Binding-site contacts:
Ligand atom O3 contacts residue SER674 of chain 1.A at 3.0 Å (h-bond).
Ligand atom CAU contacts residue ASN282 of chain 1.A at 3.3 Å.
Ligand atom OAY contacts residue GLU88 of chain 1.A at 2.9 Å (salt-bridge).
Ligand atom CAQ contacts residue ASN284 of chain 1.A at 3.5 Å.
Ligand atom NAL contacts residue ASN284 of chain 1.A at 3.5 Å (h-bond).
Ligand atom OAZ contacts residue ASN133 of chain 1.A at 3.4 Å.
Ligand atom O3 contacts residue ALA673 of chain 1.A at 3.2 Å (h-bond).
Ligand atom CAT contacts residue ASN282 of chain 1.A at 2.8 Å.
Ligand atom O4 contacts residue ASN484 of chain 1.A at 3.5 Å (h-bond).
Ligand atom CAT contacts residue GLU88 of chain 1.A at 3.5 Å.
Ligand atom OAY contacts residue LEU136 of chain 1.A at 3.3 Å.
Ligand atom SAO contacts residue ASN284 of chain 1.A at 3.6 Å (h-bond).
Ligand atom NAN contacts residue ASN284 of chain 1.A at 3.5 Å (h-bond).
Ligand atom O2 contacts residue GLU672 of chain 1.A at 3.2 Å (salt-bridge).
Ligand atom SAO contacts residue LEU136 of chain 1.A at 3.5 Å (h-bond).
Ligand atom NAL contacts residue HIS377 of chain 1.A at 3.5 Å (h-bond).
Ligand atom O2 contacts residue ASN284 of chain 1.A at 3.0 Å (h-bond).
Ligand atom C6 contacts residue ASN484 of chain 1.A at 3.4 Å.
Ligand atom O6 contacts residue HIS377 of chain 1.A at 2.7 Å (h-bond).
Ligand atom CAV contacts residue PHE285 of chain 1.A at 3.0 Å (hydrophobic).
Ligand atom NAX contacts residue ASN282 of chain 1.A at 3.6 Å.
Ligand atom O3 contacts residue GLU672 of chain 1.A at 2.7 Å (salt-bridge).
Ligand atom O2 contacts residue TYR573 of chain 1.A at 3.2 Å (h-bond).
Ligand atom CAW contacts residue HIS341 of chain 1.A at 3.6 Å.
Ligand atom C6 contacts residue HIS377 of chain 1.A at 3.5 Å.
Ligand atom OAZ contacts residue GLU88 of chain 1.A at 3.3 Å (salt-bridge).
Ligand atom O4 contacts residue GLY675 of chain 1.A at 2.8 Å (h-bond).
Ligand atom O3 contacts residue GLY675 of chain 1.A at 3.1 Å (h-bond).
Ligand atom CAR contacts residue ASN284 of chain 1.A at 3.6 Å.
Ligand atom OAZ contacts residue ASN282 of chain 1.A at 3.2 Å (h-bond).
Ligand atom O4 contacts residue SER674 of chain 1.A at 3.5 Å.
Ligand atom CAM contacts residue ASN284 of chain 1.A at 3.2 Å.
Ligand atom NAP contacts residue ASN284 of chain 1.A at 3.4 Å (h-bond).
Ligand atom C2 contacts residue HIS377 of chain 1.A at 3.4 Å.
Ligand atom C3 contacts residue GLU672 of chain 1.A at 3.3 Å.
Ligand atom SAO contacts residue ASP283 of chain 1.A at 3.4 Å (salt-bridge).
Ligand atom NAX contacts residue GLU88 of chain 1.A at 3.1 Å (salt-bridge).
Ligand atom OAZ contacts residue ASP283 of chain 1.A at 3.6 Å.
Ligand atom O6 contacts residue ASN484 of chain 1.A at 2.7 Å (h-bond).
Ligand atom CAS contacts residue ASN282 of chain 1.A at 3.2 Å.

Sequence of chain 1.A:
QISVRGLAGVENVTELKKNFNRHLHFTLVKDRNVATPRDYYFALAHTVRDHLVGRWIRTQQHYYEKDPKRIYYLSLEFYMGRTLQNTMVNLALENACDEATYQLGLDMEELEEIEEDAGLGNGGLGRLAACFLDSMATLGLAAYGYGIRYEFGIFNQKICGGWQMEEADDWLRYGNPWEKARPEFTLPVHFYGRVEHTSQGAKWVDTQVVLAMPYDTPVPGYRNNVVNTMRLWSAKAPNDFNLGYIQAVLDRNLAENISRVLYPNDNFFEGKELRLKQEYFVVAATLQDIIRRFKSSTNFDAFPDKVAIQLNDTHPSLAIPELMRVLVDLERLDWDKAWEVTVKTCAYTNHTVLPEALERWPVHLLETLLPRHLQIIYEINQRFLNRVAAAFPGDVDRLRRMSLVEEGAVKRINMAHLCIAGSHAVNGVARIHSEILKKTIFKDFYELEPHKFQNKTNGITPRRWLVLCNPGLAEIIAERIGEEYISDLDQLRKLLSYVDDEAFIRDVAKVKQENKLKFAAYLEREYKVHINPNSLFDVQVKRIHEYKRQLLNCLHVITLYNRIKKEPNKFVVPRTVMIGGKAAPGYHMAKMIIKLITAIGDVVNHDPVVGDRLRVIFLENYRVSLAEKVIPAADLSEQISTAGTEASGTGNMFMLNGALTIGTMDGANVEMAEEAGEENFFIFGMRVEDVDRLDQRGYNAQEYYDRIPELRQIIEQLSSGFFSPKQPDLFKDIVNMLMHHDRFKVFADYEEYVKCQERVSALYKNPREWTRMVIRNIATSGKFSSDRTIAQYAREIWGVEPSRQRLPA

The protein below binds the small molecule below.
Small molecule (SMILES): O=[N+]([O-])c1ccccc1/C=N\NC(=S)N[C@@H]1O[C@H](CO)[C@@H](O)[C@H](O)[C@H]1O